Sequence of chain 1.B:
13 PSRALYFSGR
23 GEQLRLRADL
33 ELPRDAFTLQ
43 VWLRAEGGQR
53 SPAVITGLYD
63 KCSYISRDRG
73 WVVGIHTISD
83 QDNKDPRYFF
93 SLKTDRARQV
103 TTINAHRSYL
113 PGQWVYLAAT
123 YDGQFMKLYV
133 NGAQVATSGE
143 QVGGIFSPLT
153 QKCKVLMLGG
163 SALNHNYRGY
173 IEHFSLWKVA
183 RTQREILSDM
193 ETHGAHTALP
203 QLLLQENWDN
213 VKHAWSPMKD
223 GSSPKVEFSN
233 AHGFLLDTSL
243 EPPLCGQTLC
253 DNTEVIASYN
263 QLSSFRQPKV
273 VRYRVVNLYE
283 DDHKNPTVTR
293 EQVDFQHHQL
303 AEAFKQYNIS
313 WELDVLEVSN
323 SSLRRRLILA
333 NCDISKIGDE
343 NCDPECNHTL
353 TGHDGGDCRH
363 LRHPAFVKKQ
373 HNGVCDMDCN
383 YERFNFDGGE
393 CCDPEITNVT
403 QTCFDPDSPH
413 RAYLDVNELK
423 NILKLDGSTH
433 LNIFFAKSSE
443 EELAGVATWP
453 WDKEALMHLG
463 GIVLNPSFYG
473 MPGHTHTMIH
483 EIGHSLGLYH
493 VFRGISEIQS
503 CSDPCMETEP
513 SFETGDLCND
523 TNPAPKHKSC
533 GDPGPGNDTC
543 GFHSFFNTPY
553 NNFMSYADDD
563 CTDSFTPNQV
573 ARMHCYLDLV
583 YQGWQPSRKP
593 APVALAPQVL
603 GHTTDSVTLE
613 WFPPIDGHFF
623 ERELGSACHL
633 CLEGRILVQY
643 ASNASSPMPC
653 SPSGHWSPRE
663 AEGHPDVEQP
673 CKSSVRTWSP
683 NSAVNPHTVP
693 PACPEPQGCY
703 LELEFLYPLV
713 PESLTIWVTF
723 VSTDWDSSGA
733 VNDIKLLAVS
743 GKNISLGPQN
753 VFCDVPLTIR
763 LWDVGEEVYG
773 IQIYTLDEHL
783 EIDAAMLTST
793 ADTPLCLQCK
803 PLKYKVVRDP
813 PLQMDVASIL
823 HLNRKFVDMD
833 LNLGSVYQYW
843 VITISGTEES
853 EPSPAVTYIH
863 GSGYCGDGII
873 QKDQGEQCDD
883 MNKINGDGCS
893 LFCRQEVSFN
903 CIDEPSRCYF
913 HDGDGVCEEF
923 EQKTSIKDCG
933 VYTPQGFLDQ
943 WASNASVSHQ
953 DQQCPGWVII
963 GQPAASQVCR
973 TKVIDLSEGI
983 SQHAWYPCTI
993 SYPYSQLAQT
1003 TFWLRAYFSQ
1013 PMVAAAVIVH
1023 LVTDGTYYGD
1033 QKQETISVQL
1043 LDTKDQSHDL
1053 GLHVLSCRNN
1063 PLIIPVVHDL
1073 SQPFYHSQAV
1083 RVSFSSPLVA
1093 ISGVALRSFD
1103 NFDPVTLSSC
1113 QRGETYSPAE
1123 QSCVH

Binding-site contacts:
Ligand atom O7 contacts residue LEU824 of chain 1.B at 3.4 Å.
Ligand atom C2 contacts residue ASN825 of chain 1.B at 2.5 Å.
Ligand atom O3 contacts residue ASN825 of chain 1.B at 2.6 Å (h-bond).
Ligand atom C7 contacts residue LEU824 of chain 1.B at 4.2 Å (hydrophobic).
Ligand atom C3 contacts residue ASN825 of chain 1.B at 3.0 Å.
Ligand atom N2 contacts residue ASN825 of chain 1.B at 3.7 Å.
Ligand atom O3 contacts residue LEU824 of chain 1.B at 4.4 Å.
Ligand atom C2 contacts residue LEU824 of chain 1.B at 3.9 Å (hydrophobic).
Ligand atom C5 contacts residue ASN825 of chain 1.B at 3.2 Å.
Ligand atom N2 contacts residue LEU824 of chain 1.B at 4.4 Å.
Ligand atom C1 contacts residue ASN825 of chain 1.B at 1.4 Å.
Ligand atom C3 contacts residue LEU824 of chain 1.B at 4.4 Å (hydrophobic).
Ligand atom O7 contacts residue ASN825 of chain 1.B at 4.0 Å.
Ligand atom O5 contacts residue ASN825 of chain 1.B at 2.4 Å (h-bond).
Ligand atom C6 contacts residue ASN825 of chain 1.B at 3.3 Å.
Ligand atom C4 contacts residue ASN825 of chain 1.B at 3.6 Å.

A protein and the small-molecule ligand that binds it are described below.
Small molecule (SMILES): CC(=O)N[C@@H]1[C@@H](O)[C@H](O)[C@@H](CO)O[C@H]1O